Binding-site contacts:
Ligand atom C3 contacts residue GLU277 of chain 1.E at 4.2 Å.
Ligand atom N2 contacts residue ASN298 of chain 1.E at 3.0 Å (h-bond).
Ligand atom O7 contacts residue ASN298 of chain 1.E at 4.4 Å.
Ligand atom C2 contacts residue GLN352 of chain 1.E at 3.9 Å.
Ligand atom C7 contacts residue GLN352 of chain 1.E at 3.5 Å.
Ligand atom C8 contacts residue GLN352 of chain 1.E at 4.0 Å.
Ligand atom C1 contacts residue ASN298 of chain 1.E at 1.4 Å.
Ligand atom C1 contacts residue GLN352 of chain 1.E at 4.0 Å.
Ligand atom C8 contacts residue GLU277 of chain 1.E at 4.3 Å.
Ligand atom C1 contacts residue GLU277 of chain 1.E at 3.3 Å.
Ligand atom O5 contacts residue GLU277 of chain 1.E at 4.5 Å.
Ligand atom C2 contacts residue ASN298 of chain 1.E at 2.4 Å.
Ligand atom N2 contacts residue GLU277 of chain 1.E at 3.1 Å (salt-bridge).
Ligand atom C7 contacts residue GLU277 of chain 1.E at 4.2 Å.
Ligand atom C4 contacts residue ASN298 of chain 1.E at 4.2 Å.
Ligand atom C7 contacts residue ASN298 of chain 1.E at 3.9 Å.
Ligand atom N2 contacts residue GLU278 of chain 1.E at 4.0 Å.
Ligand atom C1 contacts residue GLU278 of chain 1.E at 4.3 Å.
Ligand atom O5 contacts residue ASN298 of chain 1.E at 2.3 Å (h-bond).
Ligand atom O7 contacts residue GLN352 of chain 1.E at 3.7 Å.
Ligand atom N2 contacts residue GLN352 of chain 1.E at 3.7 Å.
Ligand atom C8 contacts residue GLU278 of chain 1.E at 3.8 Å.
Ligand atom C6 contacts residue LYS299 of chain 1.E at 3.8 Å.
Ligand atom C5 contacts residue ASN298 of chain 1.E at 3.6 Å.
Ligand atom O5 contacts residue LYS299 of chain 1.E at 4.2 Å.
Ligand atom C2 contacts residue GLU277 of chain 1.E at 3.6 Å.
Ligand atom C3 contacts residue ASN298 of chain 1.E at 3.8 Å.

Sequence of chain 1.E:
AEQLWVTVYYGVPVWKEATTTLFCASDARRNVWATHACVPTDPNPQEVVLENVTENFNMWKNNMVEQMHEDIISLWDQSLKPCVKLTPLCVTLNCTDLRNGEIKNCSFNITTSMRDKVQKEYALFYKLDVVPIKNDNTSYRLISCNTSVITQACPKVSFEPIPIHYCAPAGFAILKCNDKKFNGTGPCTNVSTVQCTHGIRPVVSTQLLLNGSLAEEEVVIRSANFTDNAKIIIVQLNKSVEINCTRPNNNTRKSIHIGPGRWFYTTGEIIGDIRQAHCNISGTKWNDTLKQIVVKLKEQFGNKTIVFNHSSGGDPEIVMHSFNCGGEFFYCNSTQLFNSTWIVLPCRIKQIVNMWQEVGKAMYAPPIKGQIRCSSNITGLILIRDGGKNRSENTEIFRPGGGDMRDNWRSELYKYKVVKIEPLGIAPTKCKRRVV

The protein below binds the small molecule below.
Small molecule (SMILES): CC(=O)N[C@@H]1[C@@H](O)[C@H](O)[C@@H](CO)O[C@H]1O